Sequence of chain 3.A:
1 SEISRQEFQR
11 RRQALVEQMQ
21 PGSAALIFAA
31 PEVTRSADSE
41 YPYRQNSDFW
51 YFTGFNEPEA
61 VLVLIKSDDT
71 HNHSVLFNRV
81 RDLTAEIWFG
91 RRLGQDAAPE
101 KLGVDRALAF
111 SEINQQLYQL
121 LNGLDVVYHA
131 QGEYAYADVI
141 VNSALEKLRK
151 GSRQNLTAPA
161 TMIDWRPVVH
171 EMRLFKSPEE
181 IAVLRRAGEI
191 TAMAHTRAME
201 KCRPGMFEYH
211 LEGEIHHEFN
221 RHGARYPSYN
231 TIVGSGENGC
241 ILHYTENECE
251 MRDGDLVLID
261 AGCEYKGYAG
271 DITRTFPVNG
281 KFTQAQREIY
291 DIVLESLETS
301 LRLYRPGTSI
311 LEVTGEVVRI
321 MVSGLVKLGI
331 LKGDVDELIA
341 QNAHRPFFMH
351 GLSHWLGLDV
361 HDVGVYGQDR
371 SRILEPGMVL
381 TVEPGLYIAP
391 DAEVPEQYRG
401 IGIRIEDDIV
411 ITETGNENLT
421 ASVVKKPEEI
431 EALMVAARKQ

Binding-site contacts:
Ligand atom CA contacts residue HIS361 of chain 3.A at 4.4 Å.
Ligand atom CA contacts residue GLU383 of chain 3.A at 3.3 Å.
Ligand atom C contacts residue LEU1 of chain 3.C at 1.3 Å (hydrophobic).
Ligand atom O contacts residue LEU1 of chain 3.C at 2.3 Å (h-bond).
Ligand atom CB contacts residue ZN1 of chain 3.I at 4.4 Å.
Ligand atom CD contacts residue ZN1 of chain 3.I at 3.5 Å.
Ligand atom CA contacts residue HIS350 of chain 3.A at 4.5 Å.
Ligand atom C contacts residue ZN1 of chain 3.I at 3.2 Å.
Ligand atom CG contacts residue LEU242 of chain 3.A at 4.4 Å (hydrophobic).
Ligand atom O contacts residue ZN1 of chain 3.I at 2.6 Å.
Ligand atom O contacts residue TRP88 of chain 4.A at 3.8 Å.
Ligand atom O contacts residue HIS243 of chain 3.A at 3.2 Å (h-bond).
Ligand atom CB contacts residue GLU383 of chain 3.A at 3.8 Å.
Ligand atom CD contacts residue ARG404 of chain 3.A at 3.6 Å.
Ligand atom CG contacts residue ASP260 of chain 3.A at 4.5 Å.
Ligand atom N contacts residue ASP260 of chain 3.A at 4.2 Å.
Ligand atom C contacts residue HIS361 of chain 3.A at 3.7 Å.
Ligand atom CG contacts residue ARG404 of chain 3.A at 3.4 Å.
Ligand atom N contacts residue HIS361 of chain 3.A at 4.2 Å.
Ligand atom N contacts residue ZN1 of chain 3.I at 2.5 Å.
Ligand atom O contacts residue HIS361 of chain 3.A at 3.3 Å (h-bond).
Ligand atom CD contacts residue LEU242 of chain 3.A at 4.1 Å (hydrophobic).
Ligand atom CB contacts residue LEU1 of chain 3.C at 3.3 Å (hydrophobic).
Ligand atom N contacts residue HIS243 of chain 3.A at 3.6 Å (h-bond).
Ligand atom CD contacts residue GLU383 of chain 3.A at 3.6 Å.
Ligand atom CA contacts residue HIS243 of chain 3.A at 4.3 Å.
Ligand atom C contacts residue HIS354 of chain 3.A at 4.5 Å.
Ligand atom CA contacts residue LEU1 of chain 3.C at 2.4 Å (hydrophobic).
Ligand atom C contacts residue TRP88 of chain 4.A at 4.3 Å (hydrophobic).
Ligand atom CD contacts residue ASP260 of chain 3.A at 3.5 Å.
Ligand atom C contacts residue HIS243 of chain 3.A at 4.1 Å.
Ligand atom N contacts residue GLU383 of chain 3.A at 3.4 Å (salt-bridge).
Ligand atom CD contacts residue HIS243 of chain 3.A at 3.7 Å.
Ligand atom CG contacts residue HIS350 of chain 3.A at 4.0 Å.
Ligand atom N contacts residue LEU1 of chain 3.C at 3.6 Å.
Ligand atom CG contacts residue GLU383 of chain 3.A at 3.5 Å.
Ligand atom CA contacts residue ZN1 of chain 3.I at 3.3 Å.
Ligand atom CB contacts residue HIS350 of chain 3.A at 3.6 Å.

Sequence of chain 4.A:
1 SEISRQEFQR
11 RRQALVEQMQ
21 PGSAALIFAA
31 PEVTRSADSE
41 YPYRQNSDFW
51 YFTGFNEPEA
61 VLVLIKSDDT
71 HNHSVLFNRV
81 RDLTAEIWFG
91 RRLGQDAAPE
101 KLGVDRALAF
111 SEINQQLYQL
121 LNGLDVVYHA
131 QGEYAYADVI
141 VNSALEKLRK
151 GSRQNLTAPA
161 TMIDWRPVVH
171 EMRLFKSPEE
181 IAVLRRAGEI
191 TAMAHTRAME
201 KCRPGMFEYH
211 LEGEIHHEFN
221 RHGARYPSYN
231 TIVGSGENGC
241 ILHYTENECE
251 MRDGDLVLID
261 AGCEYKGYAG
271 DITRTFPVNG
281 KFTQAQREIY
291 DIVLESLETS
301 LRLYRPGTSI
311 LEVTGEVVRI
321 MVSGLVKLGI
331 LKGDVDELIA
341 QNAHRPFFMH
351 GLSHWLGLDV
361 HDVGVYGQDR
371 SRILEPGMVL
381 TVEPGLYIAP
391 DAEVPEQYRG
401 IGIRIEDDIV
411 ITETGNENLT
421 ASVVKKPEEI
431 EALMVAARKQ

This protein binds this small molecule.
Small molecule (SMILES): O=C(O)[C@@H]1CCCN1